Binding-site contacts:
Ligand atom N2 contacts residue GLU31 of chain 1.A at 2.9 Å (salt-bridge).
Ligand atom N3 contacts residue PHE35 of chain 1.A at 3.4 Å.
Ligand atom C2 contacts residue ALA10 of chain 1.A at 3.6 Å (hydrophobic).
Ligand atom C6 contacts residue GLU31 of chain 1.A at 3.4 Å.
Ligand atom O5' contacts residue PHE32 of chain 1.A at 3.7 Å.
Ligand atom O9 contacts residue ARG71 of chain 1.A at 2.8 Å (salt-bridge).
Ligand atom C6' contacts residue PHE32 of chain 1.A at 3.6 Å (hydrophobic).
Ligand atom C2' contacts residue PHE35 of chain 1.A at 3.7 Å (hydrophobic).
Ligand atom C4 contacts residue NDP1 of chain 1.C at 3.0 Å.
Ligand atom C4 contacts residue PHE35 of chain 1.A at 3.5 Å (hydrophobic).
Ligand atom O9 contacts residue GLN36 of chain 1.A at 3.7 Å.
Ligand atom N4 contacts residue NDP1 of chain 1.C at 3.0 Å (h-bond).
Ligand atom C51 contacts residue NDP1 of chain 1.C at 3.6 Å.
Ligand atom C8 contacts residue GLN36 of chain 1.A at 3.6 Å.
Ligand atom O10 contacts residue PHE35 of chain 1.A at 3.6 Å.
Ligand atom C16 contacts residue VAL116 of chain 1.A at 3.3 Å (hydrophobic).
Ligand atom N3 contacts residue VAL9 of chain 1.A at 3.5 Å.
Ligand atom C2 contacts residue GLU31 of chain 1.A at 3.6 Å.
Ligand atom O10 contacts residue GLN36 of chain 1.A at 3.3 Å.
Ligand atom N1 contacts residue GLU31 of chain 1.A at 2.7 Å (salt-bridge).
Ligand atom C3' contacts residue PHE35 of chain 1.A at 3.5 Å (hydrophobic).
Ligand atom N2 contacts residue THR137 of chain 1.A at 3.6 Å.
Ligand atom C8 contacts residue ARG71 of chain 1.A at 3.3 Å.
Ligand atom N1 contacts residue ALA10 of chain 1.A at 3.7 Å.
Ligand atom C5 contacts residue NDP1 of chain 1.C at 3.3 Å.
Ligand atom C1 contacts residue PHE32 of chain 1.A at 3.7 Å (hydrophobic).
Ligand atom N3 contacts residue ALA10 of chain 1.A at 3.6 Å (h-bond).
Ligand atom O1 contacts residue VAL116 of chain 1.A at 3.6 Å.
Ligand atom N2 contacts residue VAL9 of chain 1.A at 3.5 Å (h-bond).
Ligand atom C4' contacts residue PHE35 of chain 1.A at 3.6 Å (hydrophobic).
Ligand atom N4 contacts residue PHE35 of chain 1.A at 3.6 Å.
Ligand atom C2 contacts residue VAL9 of chain 1.A at 3.7 Å (hydrophobic).
Ligand atom C16 contacts residue THR57 of chain 1.A at 3.1 Å.
Ligand atom C52 contacts residue PHE32 of chain 1.A at 3.3 Å (hydrophobic).
Ligand atom N4 contacts residue ILE8 of chain 1.A at 3.2 Å (h-bond).
Ligand atom N3 contacts residue NDP1 of chain 1.C at 3.6 Å.
Ligand atom C3 contacts residue PHE32 of chain 1.A at 3.4 Å (hydrophobic).
Ligand atom O10 contacts residue ARG71 of chain 1.A at 2.8 Å (salt-bridge).
Ligand atom N2 contacts residue ILE8 of chain 1.A at 3.7 Å.
Ligand atom C52 contacts residue PHE35 of chain 1.A at 3.6 Å (hydrophobic).

This protein binds this small molecule.
Small molecule (SMILES): COc1ccc(OCCCCC(=O)O)cc1Cc1cnc(N)nc1N

Sequence of chain 1.A:
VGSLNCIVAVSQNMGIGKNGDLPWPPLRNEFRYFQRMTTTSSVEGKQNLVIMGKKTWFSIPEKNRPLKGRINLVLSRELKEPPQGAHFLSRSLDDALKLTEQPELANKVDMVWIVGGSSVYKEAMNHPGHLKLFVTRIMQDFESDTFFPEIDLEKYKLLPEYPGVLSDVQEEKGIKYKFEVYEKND